Sequence of chain 1.B:
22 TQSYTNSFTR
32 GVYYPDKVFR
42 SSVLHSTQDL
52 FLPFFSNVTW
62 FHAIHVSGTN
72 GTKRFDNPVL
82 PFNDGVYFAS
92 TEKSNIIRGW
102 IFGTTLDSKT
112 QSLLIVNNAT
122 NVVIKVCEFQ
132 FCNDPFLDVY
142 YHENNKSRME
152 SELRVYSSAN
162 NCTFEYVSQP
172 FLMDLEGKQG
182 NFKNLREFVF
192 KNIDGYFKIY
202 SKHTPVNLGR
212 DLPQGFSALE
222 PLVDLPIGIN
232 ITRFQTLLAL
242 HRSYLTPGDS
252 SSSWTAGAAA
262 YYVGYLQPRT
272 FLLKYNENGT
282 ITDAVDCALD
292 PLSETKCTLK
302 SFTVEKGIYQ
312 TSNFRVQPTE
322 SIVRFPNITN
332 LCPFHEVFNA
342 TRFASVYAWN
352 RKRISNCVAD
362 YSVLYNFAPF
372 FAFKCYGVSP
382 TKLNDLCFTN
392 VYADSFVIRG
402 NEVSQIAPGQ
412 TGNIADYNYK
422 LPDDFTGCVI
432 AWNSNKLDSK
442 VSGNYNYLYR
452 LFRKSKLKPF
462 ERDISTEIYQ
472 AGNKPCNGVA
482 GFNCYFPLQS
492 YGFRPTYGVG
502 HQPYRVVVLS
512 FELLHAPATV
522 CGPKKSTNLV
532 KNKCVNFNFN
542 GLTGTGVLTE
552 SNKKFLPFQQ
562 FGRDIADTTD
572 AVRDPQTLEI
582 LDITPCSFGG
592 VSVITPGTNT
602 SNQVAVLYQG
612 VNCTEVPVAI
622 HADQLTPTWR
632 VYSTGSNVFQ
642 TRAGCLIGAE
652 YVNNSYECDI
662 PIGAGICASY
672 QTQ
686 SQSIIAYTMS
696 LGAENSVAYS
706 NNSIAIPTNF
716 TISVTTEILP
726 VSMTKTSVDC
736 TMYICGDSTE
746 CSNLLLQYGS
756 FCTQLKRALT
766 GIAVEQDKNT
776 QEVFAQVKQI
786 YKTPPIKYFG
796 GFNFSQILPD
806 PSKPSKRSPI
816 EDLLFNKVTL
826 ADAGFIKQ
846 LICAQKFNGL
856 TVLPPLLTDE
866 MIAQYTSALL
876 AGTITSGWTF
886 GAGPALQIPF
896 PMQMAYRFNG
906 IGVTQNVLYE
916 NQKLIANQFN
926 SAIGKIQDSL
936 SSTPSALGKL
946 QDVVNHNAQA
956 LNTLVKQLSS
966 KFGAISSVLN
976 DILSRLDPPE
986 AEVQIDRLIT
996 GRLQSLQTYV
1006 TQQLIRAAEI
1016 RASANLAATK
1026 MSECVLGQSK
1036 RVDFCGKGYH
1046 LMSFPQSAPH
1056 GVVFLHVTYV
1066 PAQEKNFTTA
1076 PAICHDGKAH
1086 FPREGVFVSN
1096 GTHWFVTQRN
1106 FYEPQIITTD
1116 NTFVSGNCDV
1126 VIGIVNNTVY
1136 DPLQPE

Binding-site contacts:
Ligand atom O7 contacts residue HIS1098 of chain 1.B at 3.1 Å (h-bond).
Ligand atom O5 contacts residue PHE1100 of chain 1.B at 4.2 Å.
Ligand atom C5 contacts residue HIS1098 of chain 1.B at 4.4 Å.
Ligand atom C2 contacts residue ASN1095 of chain 1.B at 4.0 Å.
Ligand atom O5 contacts residue HIS1098 of chain 1.B at 4.4 Å.
Ligand atom C7 contacts residue THR1097 of chain 1.B at 3.4 Å.
Ligand atom O7 contacts residue ASN1095 of chain 1.B at 4.4 Å.
Ligand atom N2 contacts residue ASN1095 of chain 1.B at 3.8 Å.
Ligand atom C8 contacts residue THR1097 of chain 1.B at 3.6 Å.
Ligand atom O5 contacts residue ASN1095 of chain 1.B at 4.2 Å.
Ligand atom C1 contacts residue HIS1098 of chain 1.B at 3.8 Å.
Ligand atom C7 contacts residue ASN1095 of chain 1.B at 4.2 Å.
Ligand atom C1 contacts residue ASN1095 of chain 1.B at 3.3 Å.
Ligand atom C8 contacts residue ASN1095 of chain 1.B at 4.5 Å.
Ligand atom O7 contacts residue THR1097 of chain 1.B at 2.6 Å (h-bond).
Ligand atom C7 contacts residue HIS1098 of chain 1.B at 4.2 Å.

This protein binds this small molecule.
Small molecule (SMILES): CC(=O)N[C@@H]1[C@@H](O)[C@H](O)[C@@H](CO)O[C@H]1O